Binding-site contacts:
Ligand atom C3 contacts residue ASN159 of chain 1.E at 3.8 Å.
Ligand atom C6 contacts residue GLN170 of chain 1.E at 4.3 Å.
Ligand atom O3 contacts residue HIS135 of chain 1.E at 4.1 Å.
Ligand atom O7 contacts residue ASN159 of chain 1.E at 3.0 Å (h-bond).
Ligand atom C1 contacts residue GLN170 of chain 1.E at 4.4 Å.
Ligand atom C7 contacts residue THR133 of chain 1.E at 4.5 Å.
Ligand atom C5 contacts residue GLN170 of chain 1.E at 3.8 Å.
Ligand atom N2 contacts residue HIS135 of chain 1.E at 4.0 Å.
Ligand atom O5 contacts residue GLN170 of chain 1.E at 4.2 Å.
Ligand atom C7 contacts residue HIS135 of chain 1.E at 4.2 Å.
Ligand atom C4 contacts residue ASN159 of chain 1.E at 4.2 Å.
Ligand atom C8 contacts residue ASN159 of chain 1.E at 4.2 Å.
Ligand atom O5 contacts residue ASN159 of chain 1.E at 2.4 Å (h-bond).
Ligand atom C5 contacts residue ASN159 of chain 1.E at 3.7 Å.
Ligand atom C1 contacts residue ASN159 of chain 1.E at 1.4 Å.
Ligand atom C2 contacts residue ASN159 of chain 1.E at 2.4 Å.
Ligand atom C7 contacts residue ASN159 of chain 1.E at 3.0 Å.
Ligand atom C8 contacts residue PHE158 of chain 1.E at 4.5 Å (hydrophobic).
Ligand atom C8 contacts residue SER157 of chain 1.E at 4.5 Å.
Ligand atom N2 contacts residue ASN159 of chain 1.E at 2.8 Å (h-bond).
Ligand atom C8 contacts residue THR133 of chain 1.E at 3.1 Å.
Ligand atom C8 contacts residue HIS135 of chain 1.E at 3.6 Å.

The protein below binds the small molecule below.
Small molecule (SMILES): CC(=O)N[C@H]1[C@H](O[C@H]2[C@H](O)[C@@H](NC(C)=O)CO[C@@H]2CO)O[C@H](CO)[C@@H](O)[C@@H]1O

Sequence of chain 1.E:
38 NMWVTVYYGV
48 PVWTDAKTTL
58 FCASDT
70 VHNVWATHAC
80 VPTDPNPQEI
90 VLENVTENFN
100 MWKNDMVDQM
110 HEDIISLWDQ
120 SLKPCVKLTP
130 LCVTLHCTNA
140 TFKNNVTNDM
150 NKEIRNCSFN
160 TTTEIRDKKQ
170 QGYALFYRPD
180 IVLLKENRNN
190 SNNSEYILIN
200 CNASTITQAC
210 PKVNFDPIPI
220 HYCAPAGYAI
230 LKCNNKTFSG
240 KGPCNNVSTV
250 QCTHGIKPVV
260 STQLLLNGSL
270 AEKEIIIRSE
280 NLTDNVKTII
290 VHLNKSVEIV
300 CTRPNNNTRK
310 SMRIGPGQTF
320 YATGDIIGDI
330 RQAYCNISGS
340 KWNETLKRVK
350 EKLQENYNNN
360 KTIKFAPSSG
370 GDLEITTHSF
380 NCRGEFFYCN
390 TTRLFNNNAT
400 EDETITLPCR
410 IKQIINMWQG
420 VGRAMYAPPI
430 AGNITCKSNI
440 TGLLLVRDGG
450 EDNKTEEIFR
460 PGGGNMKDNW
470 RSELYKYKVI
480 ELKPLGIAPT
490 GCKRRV